Binding-site contacts:
Ligand atom C1 contacts residue SER61 of chain 1.A at 3.8 Å.
Ligand atom C4 contacts residue ASN59 of chain 1.A at 4.2 Å.
Ligand atom C7 contacts residue ASN59 of chain 1.A at 3.9 Å.
Ligand atom N2 contacts residue ASN59 of chain 1.A at 2.9 Å (h-bond).
Ligand atom C3 contacts residue ASN59 of chain 1.A at 3.8 Å.
Ligand atom C2 contacts residue SER61 of chain 1.A at 3.5 Å.
Ligand atom O5 contacts residue ASN59 of chain 1.A at 2.4 Å (h-bond).
Ligand atom N2 contacts residue THR62 of chain 1.A at 4.2 Å.
Ligand atom O5 contacts residue SER61 of chain 1.A at 4.3 Å.
Ligand atom C1 contacts residue ASN59 of chain 1.A at 1.5 Å.
Ligand atom C5 contacts residue ASN59 of chain 1.A at 3.7 Å.
Ligand atom C2 contacts residue ASN59 of chain 1.A at 2.5 Å.
Ligand atom N2 contacts residue SER61 of chain 1.A at 3.9 Å.
Ligand atom O7 contacts residue ASN59 of chain 1.A at 4.2 Å.

A protein and the small-molecule ligand that binds it are described below.
Small molecule (SMILES): CC(=O)N[C@@H]1[C@@H](O)[C@H](O)[C@@H](CO)O[C@H]1O

Sequence of chain 1.A:
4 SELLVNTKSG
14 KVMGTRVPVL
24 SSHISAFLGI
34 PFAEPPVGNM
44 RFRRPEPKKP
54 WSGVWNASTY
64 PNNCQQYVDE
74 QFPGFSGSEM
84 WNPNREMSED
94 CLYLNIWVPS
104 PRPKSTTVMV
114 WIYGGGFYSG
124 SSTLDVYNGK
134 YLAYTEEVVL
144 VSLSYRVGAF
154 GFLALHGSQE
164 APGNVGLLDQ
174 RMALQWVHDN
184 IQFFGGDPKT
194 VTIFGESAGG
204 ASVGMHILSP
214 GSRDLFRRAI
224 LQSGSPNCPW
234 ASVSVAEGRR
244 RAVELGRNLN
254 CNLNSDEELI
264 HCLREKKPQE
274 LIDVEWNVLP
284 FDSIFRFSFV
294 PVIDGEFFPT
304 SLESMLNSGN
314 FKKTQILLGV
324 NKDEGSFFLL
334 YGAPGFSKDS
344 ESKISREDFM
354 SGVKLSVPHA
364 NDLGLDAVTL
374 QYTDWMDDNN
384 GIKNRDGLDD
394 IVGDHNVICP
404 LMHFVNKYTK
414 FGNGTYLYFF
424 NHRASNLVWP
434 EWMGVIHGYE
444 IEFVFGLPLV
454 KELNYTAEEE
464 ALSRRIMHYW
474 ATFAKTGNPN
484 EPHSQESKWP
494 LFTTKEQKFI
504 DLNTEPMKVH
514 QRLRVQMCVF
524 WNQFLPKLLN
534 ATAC